Sequence of chain 2.G:
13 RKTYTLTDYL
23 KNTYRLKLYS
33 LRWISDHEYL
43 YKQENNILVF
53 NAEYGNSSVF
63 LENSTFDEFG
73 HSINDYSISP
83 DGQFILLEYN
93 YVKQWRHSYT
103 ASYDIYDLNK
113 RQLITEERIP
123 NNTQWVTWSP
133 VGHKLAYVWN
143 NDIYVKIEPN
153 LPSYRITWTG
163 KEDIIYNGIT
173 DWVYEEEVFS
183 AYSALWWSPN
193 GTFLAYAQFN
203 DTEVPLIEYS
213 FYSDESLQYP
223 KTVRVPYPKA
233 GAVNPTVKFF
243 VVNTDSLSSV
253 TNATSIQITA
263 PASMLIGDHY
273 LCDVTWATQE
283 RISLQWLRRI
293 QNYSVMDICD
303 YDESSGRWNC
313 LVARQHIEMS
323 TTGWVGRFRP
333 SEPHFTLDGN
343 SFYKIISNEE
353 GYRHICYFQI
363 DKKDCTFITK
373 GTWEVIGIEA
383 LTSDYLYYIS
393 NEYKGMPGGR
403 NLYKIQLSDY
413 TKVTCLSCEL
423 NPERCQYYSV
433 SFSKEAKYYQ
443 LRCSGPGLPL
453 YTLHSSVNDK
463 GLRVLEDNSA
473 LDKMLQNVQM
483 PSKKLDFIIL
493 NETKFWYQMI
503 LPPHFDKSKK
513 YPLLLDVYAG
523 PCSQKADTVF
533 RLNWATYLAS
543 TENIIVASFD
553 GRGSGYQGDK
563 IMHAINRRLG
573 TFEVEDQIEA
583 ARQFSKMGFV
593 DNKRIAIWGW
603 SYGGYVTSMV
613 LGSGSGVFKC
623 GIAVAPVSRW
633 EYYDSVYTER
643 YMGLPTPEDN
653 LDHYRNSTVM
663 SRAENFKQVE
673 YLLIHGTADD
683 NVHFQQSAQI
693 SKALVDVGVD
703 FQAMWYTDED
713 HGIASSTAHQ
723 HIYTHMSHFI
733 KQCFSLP

A small-molecule ligand and the protein it binds are described below.
Small molecule (SMILES): CC(=O)N[C@@H]1[C@@H](O)[C@H](O)[C@@H](CO)O[C@H]1O

Binding-site contacts:
Ligand atom C4 contacts residue ASN254 of chain 2.G at 4.2 Å.
Ligand atom C6 contacts residue ASN254 of chain 2.G at 3.6 Å.
Ligand atom C5 contacts residue TRP160 of chain 2.G at 4.0 Å (hydrophobic).
Ligand atom O7 contacts residue VAL252 of chain 2.G at 4.4 Å.
Ligand atom C2 contacts residue ASN254 of chain 2.G at 2.7 Å.
Ligand atom C3 contacts residue ASN254 of chain 2.G at 4.0 Å.
Ligand atom C8 contacts residue VAL252 of chain 2.G at 3.9 Å (hydrophobic).
Ligand atom N2 contacts residue ASN254 of chain 2.G at 3.1 Å (h-bond).
Ligand atom O7 contacts residue THR253 of chain 2.G at 4.5 Å.
Ligand atom C7 contacts residue ASN254 of chain 2.G at 3.3 Å.
Ligand atom C1 contacts residue TRP160 of chain 2.G at 4.0 Å (hydrophobic).
Ligand atom C8 contacts residue THR253 of chain 2.G at 3.8 Å.
Ligand atom O5 contacts residue TRP160 of chain 2.G at 3.2 Å.
Ligand atom C5 contacts residue ASN254 of chain 2.G at 3.5 Å.
Ligand atom O7 contacts residue ASN254 of chain 2.G at 4.0 Å.
Ligand atom O5 contacts residue ASN254 of chain 2.G at 2.4 Å (h-bond).
Ligand atom C1 contacts residue ASN254 of chain 2.G at 1.4 Å.
Ligand atom C8 contacts residue ASN254 of chain 2.G at 3.3 Å.